Sequence of chain 1.A:
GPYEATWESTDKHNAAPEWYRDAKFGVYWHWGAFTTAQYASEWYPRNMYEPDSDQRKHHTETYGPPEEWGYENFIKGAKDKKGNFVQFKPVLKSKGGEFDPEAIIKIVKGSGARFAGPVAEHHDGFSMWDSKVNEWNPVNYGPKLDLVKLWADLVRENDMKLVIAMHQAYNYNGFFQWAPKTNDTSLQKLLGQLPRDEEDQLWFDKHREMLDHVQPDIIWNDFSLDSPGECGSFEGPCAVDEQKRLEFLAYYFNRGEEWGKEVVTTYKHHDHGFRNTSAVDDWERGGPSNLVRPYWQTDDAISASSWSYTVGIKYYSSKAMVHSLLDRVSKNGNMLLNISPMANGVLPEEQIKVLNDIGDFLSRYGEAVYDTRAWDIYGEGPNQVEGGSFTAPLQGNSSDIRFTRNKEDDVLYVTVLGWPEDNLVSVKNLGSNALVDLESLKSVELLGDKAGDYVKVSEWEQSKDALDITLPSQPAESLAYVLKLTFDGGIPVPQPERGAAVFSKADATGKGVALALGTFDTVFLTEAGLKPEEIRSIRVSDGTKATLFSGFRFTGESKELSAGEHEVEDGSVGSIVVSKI

The small molecule below binds the protein below.
Small molecule (SMILES): CC(=O)N[C@@H]1[C@@H](O)[C@H](O)[C@@H](CO)O[C@H]1O

Binding-site contacts:
Ligand atom C2 contacts residue ASN187 of chain 1.A at 2.5 Å.
Ligand atom C4 contacts residue ASN187 of chain 1.A at 4.2 Å.
Ligand atom C3 contacts residue ASN187 of chain 1.A at 3.8 Å.
Ligand atom N2 contacts residue ASN187 of chain 1.A at 2.9 Å (h-bond).
Ligand atom C1 contacts residue ASN187 of chain 1.A at 1.4 Å.
Ligand atom O7 contacts residue ASN187 of chain 1.A at 4.3 Å.
Ligand atom C5 contacts residue ASN187 of chain 1.A at 3.6 Å.
Ligand atom C7 contacts residue ASN187 of chain 1.A at 3.8 Å.
Ligand atom O5 contacts residue ASN187 of chain 1.A at 2.3 Å (h-bond).